The protein below binds the small molecule below.
Small molecule (SMILES): COc1cc(CCc2cc(NC(=O)c3ccc(N4C[C@@H](C)N[C@@H](C)C4)cc3)[nH]n2)cc(OC)c1

Binding-site contacts:
Ligand atom C12 contacts residue LEU36 of chain 1.A at 3.8 Å (hydrophobic).
Ligand atom O contacts residue LEU36 of chain 1.A at 3.3 Å.
Ligand atom N4 contacts residue LEU182 of chain 1.A at 3.8 Å.
Ligand atom N4 contacts residue TYR115 of chain 1.A at 3.8 Å.
Ligand atom C24 contacts residue ASP193 of chain 1.A at 3.6 Å.
Ligand atom C8 contacts residue ALA116 of chain 1.A at 3.0 Å (hydrophobic).
Ligand atom C11 contacts residue GLU123 of chain 1.A at 3.8 Å.
Ligand atom C16 contacts residue ALA64 of chain 1.A at 3.9 Å (hydrophobic).
Ligand atom N4 contacts residue GLU114 of chain 1.A at 3.7 Å.
Ligand atom C10 contacts residue GLY119 of chain 1.A at 3.9 Å.
Ligand atom C3 contacts residue LYS118 of chain 1.A at 3.9 Å.
Ligand atom C25 contacts residue VAL44 of chain 1.A at 3.6 Å (hydrophobic).
Ligand atom C7 contacts residue GLY119 of chain 1.A at 3.3 Å.
Ligand atom C3 contacts residue GLY119 of chain 1.A at 3.6 Å.
Ligand atom C14 contacts residue LEU182 of chain 1.A at 3.9 Å (hydrophobic).
Ligand atom O2 contacts residue VAL44 of chain 1.A at 3.0 Å.
Ligand atom C23 contacts residue LEU182 of chain 1.A at 3.6 Å (hydrophobic).
Ligand atom C7 contacts residue ALA116 of chain 1.A at 3.8 Å (hydrophobic).
Ligand atom C1 contacts residue GLU123 of chain 1.A at 3.5 Å.
Ligand atom N3 contacts residue ALA116 of chain 1.A at 3.7 Å.
Ligand atom C6 contacts residue GLY119 of chain 1.A at 3.4 Å.
Ligand atom O2 contacts residue LYS66 of chain 1.A at 3.3 Å.
Ligand atom C25 contacts residue GLY42 of chain 1.A at 3.4 Å.
Ligand atom C19 contacts residue VAL44 of chain 1.A at 3.5 Å (hydrophobic).
Ligand atom N3 contacts residue ALA64 of chain 1.A at 3.5 Å.
Ligand atom N2 contacts residue ALA116 of chain 1.A at 3.2 Å (h-bond).
Ligand atom C13 contacts residue LEU182 of chain 1.A at 3.8 Å (hydrophobic).
Ligand atom C9 contacts residue ALA116 of chain 1.A at 3.9 Å (hydrophobic).
Ligand atom C11 contacts residue GLY119 of chain 1.A at 3.6 Å.
Ligand atom C17 contacts residue ILE97 of chain 1.A at 3.8 Å (hydrophobic).
Ligand atom N4 contacts residue ALA116 of chain 1.A at 3.0 Å (h-bond).
Ligand atom C24 contacts residue ASN180 of chain 1.A at 3.6 Å.
Ligand atom C10 contacts residue LEU36 of chain 1.A at 3.5 Å (hydrophobic).
Ligand atom C15 contacts residue ALA64 of chain 1.A at 3.6 Å (hydrophobic).
Ligand atom C7 contacts residue SER117 of chain 1.A at 3.3 Å.
Ligand atom C contacts residue GLU123 of chain 1.A at 3.8 Å.
Ligand atom C3 contacts residue SER117 of chain 1.A at 3.3 Å.
Ligand atom C8 contacts residue GLY119 of chain 1.A at 3.7 Å.
Ligand atom C20 contacts residue VAL44 of chain 1.A at 3.5 Å (hydrophobic).
Ligand atom N3 contacts residue GLU114 of chain 1.A at 2.9 Å (salt-bridge).

Sequence of chain 1.A:
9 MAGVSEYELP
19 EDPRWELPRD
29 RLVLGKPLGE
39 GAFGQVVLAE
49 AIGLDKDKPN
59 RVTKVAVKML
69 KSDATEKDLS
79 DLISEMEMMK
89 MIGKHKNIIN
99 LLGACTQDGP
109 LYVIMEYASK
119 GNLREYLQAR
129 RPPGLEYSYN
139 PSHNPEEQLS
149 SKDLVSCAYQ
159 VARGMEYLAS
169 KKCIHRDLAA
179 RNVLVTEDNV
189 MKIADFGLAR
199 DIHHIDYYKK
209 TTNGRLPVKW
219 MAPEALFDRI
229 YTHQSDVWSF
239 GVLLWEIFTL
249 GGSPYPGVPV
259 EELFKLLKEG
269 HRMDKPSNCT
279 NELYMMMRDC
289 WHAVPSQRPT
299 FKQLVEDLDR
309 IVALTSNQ